Sequence of chain 12.A:
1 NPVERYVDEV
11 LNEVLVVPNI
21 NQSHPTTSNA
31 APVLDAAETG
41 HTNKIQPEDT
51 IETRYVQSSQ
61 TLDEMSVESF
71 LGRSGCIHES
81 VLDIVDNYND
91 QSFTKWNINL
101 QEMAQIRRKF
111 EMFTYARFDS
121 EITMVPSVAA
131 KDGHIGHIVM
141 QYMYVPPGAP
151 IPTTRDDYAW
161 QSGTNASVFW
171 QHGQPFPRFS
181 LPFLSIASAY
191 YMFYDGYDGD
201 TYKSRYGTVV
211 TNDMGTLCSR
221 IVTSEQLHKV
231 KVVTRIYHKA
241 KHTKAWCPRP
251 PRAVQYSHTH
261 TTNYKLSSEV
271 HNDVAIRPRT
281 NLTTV

The protein below binds the small molecule below.
Small molecule (SMILES): Cc1cc(CCCOc2c(C)cc(-c3noc(C(F)(F)F)n3)cc2C)on1

Sequence of chain 12.C:
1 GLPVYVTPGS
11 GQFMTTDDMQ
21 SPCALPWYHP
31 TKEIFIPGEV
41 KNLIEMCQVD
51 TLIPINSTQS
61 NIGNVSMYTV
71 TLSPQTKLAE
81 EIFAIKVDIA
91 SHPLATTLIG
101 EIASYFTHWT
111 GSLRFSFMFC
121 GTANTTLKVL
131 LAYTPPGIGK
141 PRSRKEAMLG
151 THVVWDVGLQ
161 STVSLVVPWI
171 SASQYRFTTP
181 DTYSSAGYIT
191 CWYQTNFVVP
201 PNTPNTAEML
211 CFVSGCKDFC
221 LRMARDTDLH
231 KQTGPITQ

Binding-site contacts:
Ligand atom C1B contacts residue ILE98 of chain 12.A at 3.7 Å (hydrophobic).
Ligand atom C1C contacts residue MET214 of chain 12.A at 3.5 Å (hydrophobic).
Ligand atom O1B contacts residue ILE98 of chain 12.A at 3.1 Å.
Ligand atom CM2 contacts residue ILE122 of chain 12.A at 3.5 Å (hydrophobic).
Ligand atom CM4 contacts residue TYR142 of chain 12.A at 3.5 Å (hydrophobic).
Ligand atom N3A contacts residue PHE179 of chain 12.A at 3.2 Å.
Ligand atom CM6 contacts residue TYR144 of chain 12.A at 3.6 Å (hydrophobic).
Ligand atom F3 contacts residue MET143 of chain 12.A at 3.3 Å.
Ligand atom N1A contacts residue TYR144 of chain 12.A at 3.3 Å.
Ligand atom C4 contacts residue LEU100 of chain 12.A at 3.7 Å (hydrophobic).
Ligand atom F1 contacts residue MET124 of chain 12.A at 3.5 Å.
Ligand atom F2 contacts residue PHE179 of chain 12.A at 3.6 Å.
Ligand atom C4 contacts residue TYR190 of chain 12.A at 3.6 Å (hydrophobic).
Ligand atom O1 contacts residue LEU100 of chain 12.A at 3.7 Å.
Ligand atom F3 contacts residue ALA166 of chain 12.A at 3.2 Å.
Ligand atom C5B contacts residue TYR144 of chain 12.A at 3.7 Å (hydrophobic).
Ligand atom O1 contacts residue MET214 of chain 12.A at 3.3 Å.
Ligand atom C3A contacts residue PHE179 of chain 12.A at 3.4 Å (hydrophobic).
Ligand atom O1A contacts residue TYR144 of chain 12.A at 3.3 Å.
Ligand atom C5B contacts residue LEU181 of chain 12.A at 3.5 Å (hydrophobic).
Ligand atom F3 contacts residue TYR144 of chain 12.A at 3.1 Å.
Ligand atom F2 contacts residue VAL168 of chain 12.A at 2.9 Å.
Ligand atom C3 contacts residue LEU100 of chain 12.A at 3.6 Å (hydrophobic).
Ligand atom C1B contacts residue LEU181 of chain 12.A at 3.8 Å (hydrophobic).
Ligand atom F1 contacts residue TYR142 of chain 12.A at 3.3 Å.
Ligand atom C2A contacts residue PHE179 of chain 12.A at 3.5 Å (hydrophobic).
Ligand atom CM6 contacts residue LEU184 of chain 12.A at 3.4 Å (hydrophobic).
Ligand atom C4B contacts residue LEU181 of chain 12.A at 3.8 Å (hydrophobic).
Ligand atom F2 contacts residue TYR142 of chain 12.A at 3.6 Å.
Ligand atom CM3 contacts residue ASN212 of chain 12.A at 3.6 Å.
Ligand atom CM3 contacts residue TYR190 of chain 12.A at 3.7 Å (hydrophobic).
Ligand atom F3 contacts residue TYR142 of chain 12.A at 2.6 Å.
Ligand atom N1A contacts residue PHE179 of chain 12.A at 3.6 Å.
Ligand atom F1 contacts residue LEU217 of chain 12.A at 3.3 Å.
Ligand atom C6B contacts residue LEU181 of chain 12.A at 3.5 Å (hydrophobic).
Ligand atom N3A contacts residue LEU217 of chain 12.A at 3.6 Å.
Ligand atom N2 contacts residue LEU100 of chain 12.A at 3.8 Å.
Ligand atom C2A contacts residue TYR144 of chain 12.A at 3.6 Å (hydrophobic).
Ligand atom CM6 contacts residue MET214 of chain 12.A at 3.4 Å (hydrophobic).
Ligand atom C3A contacts residue TYR144 of chain 12.A at 3.7 Å (hydrophobic).